Binding-site contacts:
Ligand atom O5 contacts residue TYR28 of chain 1.A at 4.2 Å.
Ligand atom C8 contacts residue ASN30 of chain 1.A at 4.5 Å.
Ligand atom C8 contacts residue PHE59 of chain 1.A at 3.1 Å (hydrophobic).
Ligand atom C1 contacts residue ASN61 of chain 1.A at 1.4 Å.
Ligand atom O5 contacts residue ASN61 of chain 1.A at 2.4 Å (h-bond).
Ligand atom C8 contacts residue PRO631 of chain 1.A at 4.1 Å (hydrophobic).
Ligand atom C1 contacts residue TYR28 of chain 1.A at 4.5 Å (hydrophobic).
Ligand atom C7 contacts residue PHE59 of chain 1.A at 4.2 Å (hydrophobic).
Ligand atom O3 contacts residue PRO631 of chain 1.A at 3.3 Å.
Ligand atom C4 contacts residue ASN61 of chain 1.A at 4.3 Å.
Ligand atom C5 contacts residue ASN61 of chain 1.A at 3.7 Å.
Ligand atom C7 contacts residue ASN61 of chain 1.A at 3.8 Å.
Ligand atom N2 contacts residue ASN61 of chain 1.A at 2.9 Å (h-bond).
Ligand atom C8 contacts residue ASN61 of chain 1.A at 4.2 Å.
Ligand atom C3 contacts residue ASN61 of chain 1.A at 3.8 Å.
Ligand atom C2 contacts residue ASN61 of chain 1.A at 2.5 Å.

The small molecule below binds the protein below.
Small molecule (SMILES): CC(=O)N[C@@H]1[C@@H](O)[C@H](O)[C@@H](CO)O[C@H]1O

Sequence of chain 1.A:
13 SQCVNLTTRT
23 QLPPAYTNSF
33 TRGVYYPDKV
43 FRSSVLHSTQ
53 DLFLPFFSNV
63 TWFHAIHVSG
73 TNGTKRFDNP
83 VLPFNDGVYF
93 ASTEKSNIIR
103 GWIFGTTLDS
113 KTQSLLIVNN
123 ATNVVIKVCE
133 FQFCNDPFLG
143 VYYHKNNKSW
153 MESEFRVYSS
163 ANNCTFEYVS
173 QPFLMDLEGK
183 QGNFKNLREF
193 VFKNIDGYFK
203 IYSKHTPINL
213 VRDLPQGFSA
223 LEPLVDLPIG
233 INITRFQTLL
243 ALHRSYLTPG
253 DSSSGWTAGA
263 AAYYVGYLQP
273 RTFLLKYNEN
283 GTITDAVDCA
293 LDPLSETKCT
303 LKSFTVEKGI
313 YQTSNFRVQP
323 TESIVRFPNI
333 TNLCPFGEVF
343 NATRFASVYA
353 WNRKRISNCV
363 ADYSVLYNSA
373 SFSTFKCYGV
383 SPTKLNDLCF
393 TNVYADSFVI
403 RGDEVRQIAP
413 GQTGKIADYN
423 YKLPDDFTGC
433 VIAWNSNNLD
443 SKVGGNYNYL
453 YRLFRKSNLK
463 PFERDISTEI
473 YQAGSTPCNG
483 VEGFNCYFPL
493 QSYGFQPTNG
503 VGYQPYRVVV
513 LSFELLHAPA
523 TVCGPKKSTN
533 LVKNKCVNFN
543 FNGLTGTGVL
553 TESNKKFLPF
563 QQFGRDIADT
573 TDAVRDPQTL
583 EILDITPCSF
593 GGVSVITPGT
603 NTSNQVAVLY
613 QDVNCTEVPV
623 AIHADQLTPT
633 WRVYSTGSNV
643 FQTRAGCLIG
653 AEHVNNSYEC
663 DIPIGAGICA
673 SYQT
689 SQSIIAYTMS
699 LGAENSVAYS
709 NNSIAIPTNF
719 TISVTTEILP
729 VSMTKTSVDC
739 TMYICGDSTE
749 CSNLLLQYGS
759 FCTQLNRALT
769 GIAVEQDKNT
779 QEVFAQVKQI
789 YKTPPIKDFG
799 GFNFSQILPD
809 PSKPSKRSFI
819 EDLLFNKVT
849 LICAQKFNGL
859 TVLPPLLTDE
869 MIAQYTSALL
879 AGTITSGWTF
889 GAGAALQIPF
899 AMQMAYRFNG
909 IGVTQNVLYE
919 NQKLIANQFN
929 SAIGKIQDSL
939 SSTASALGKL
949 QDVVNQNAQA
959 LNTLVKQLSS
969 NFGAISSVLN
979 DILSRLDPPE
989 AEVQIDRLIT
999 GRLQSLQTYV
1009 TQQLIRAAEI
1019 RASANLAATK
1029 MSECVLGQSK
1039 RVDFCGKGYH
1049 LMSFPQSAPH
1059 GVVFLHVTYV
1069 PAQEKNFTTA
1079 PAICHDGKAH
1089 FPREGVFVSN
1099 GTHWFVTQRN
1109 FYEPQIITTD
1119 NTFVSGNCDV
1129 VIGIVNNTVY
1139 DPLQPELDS